Binding-site contacts:
Ligand atom C36 contacts residue GLU81 of chain 1.A at 4.1 Å.
Ligand atom C34 contacts residue PHE66 of chain 1.A at 3.8 Å (hydrophobic).
Ligand atom C05 contacts residue PHE66 of chain 1.A at 4.5 Å (hydrophobic).
Ligand atom C26 contacts residue PHE66 of chain 1.A at 3.6 Å (hydrophobic).
Ligand atom C35 contacts residue GLY82 of chain 1.A at 3.8 Å.
Ligand atom C35 contacts residue GLU81 of chain 1.A at 4.0 Å.
Ligand atom O03 contacts residue PHE66 of chain 1.A at 4.1 Å.
Ligand atom C35 contacts residue PHE66 of chain 1.A at 3.5 Å (hydrophobic).
Ligand atom C36 contacts residue PHE66 of chain 1.A at 4.2 Å (hydrophobic).
Ligand atom N06 contacts residue MET32 of chain 1.A at 4.4 Å.
Ligand atom C04 contacts residue MET32 of chain 1.A at 3.5 Å (hydrophobic).
Ligand atom C35 contacts residue ILE79 of chain 1.A at 4.3 Å (hydrophobic).
Ligand atom C06 contacts residue MET32 of chain 1.A at 3.4 Å (hydrophobic).
Ligand atom C08 contacts residue MET32 of chain 1.A at 4.2 Å (hydrophobic).
Ligand atom C05 contacts residue MET32 of chain 1.A at 4.0 Å (hydrophobic).
Ligand atom C36 contacts residue ILE79 of chain 1.A at 3.6 Å (hydrophobic).
Ligand atom C35 contacts residue LEU36 of chain 1.A at 3.9 Å (hydrophobic).
Ligand atom C29 contacts residue PHE66 of chain 1.A at 3.9 Å (hydrophobic).
Ligand atom O03 contacts residue ILE33 of chain 1.A at 4.2 Å.
Ligand atom C28 contacts residue PHE66 of chain 1.A at 3.7 Å (hydrophobic).
Ligand atom C34 contacts residue LEU36 of chain 1.A at 3.7 Å (hydrophobic).
Ligand atom C37 contacts residue ILE79 of chain 1.A at 4.4 Å (hydrophobic).
Ligand atom C33 contacts residue ILE79 of chain 1.A at 4.0 Å (hydrophobic).
Ligand atom C27 contacts residue PHE66 of chain 1.A at 3.9 Å (hydrophobic).
Ligand atom C04 contacts residue PHE66 of chain 1.A at 4.0 Å (hydrophobic).
Ligand atom C27 contacts residue MET67 of chain 1.A at 4.4 Å (hydrophobic).
Ligand atom O06 contacts residue ILE79 of chain 1.A at 4.2 Å.
Ligand atom C34 contacts residue MET32 of chain 1.A at 3.8 Å (hydrophobic).
Ligand atom O03 contacts residue MET32 of chain 1.A at 3.9 Å.
Ligand atom C07 contacts residue MET32 of chain 1.A at 4.2 Å (hydrophobic).
Ligand atom N04 contacts residue PHE66 of chain 1.A at 3.9 Å.
Ligand atom C32 contacts residue ILE79 of chain 1.A at 4.5 Å (hydrophobic).

A protein and the small-molecule ligand that binds it are described below.
Small molecule (SMILES): C[C@H](C[C@@H](C[C@H](C[C@@H](C[C@@H](CCN1CCCC1=O)N1CCCC1=O)N1CCCC1=O)N1CCCC1=O)N1CCCC1=O)N1CCCC1=O

Sequence of chain 1.A:
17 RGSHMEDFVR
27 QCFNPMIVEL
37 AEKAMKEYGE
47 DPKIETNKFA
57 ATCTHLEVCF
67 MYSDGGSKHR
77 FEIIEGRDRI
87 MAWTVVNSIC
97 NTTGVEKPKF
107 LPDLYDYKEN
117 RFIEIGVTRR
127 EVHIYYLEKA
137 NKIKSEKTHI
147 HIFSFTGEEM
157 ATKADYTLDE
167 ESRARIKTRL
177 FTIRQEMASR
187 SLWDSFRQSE